The small molecule below binds the protein below.
Small molecule (SMILES): CC(=O)N[C@@H]1[C@@H](O)[C@H](O)[C@@H](CO)O[C@H]1O

Binding-site contacts:
Ligand atom C5 contacts residue ASN346 of chain 1.D at 3.4 Å.
Ligand atom O4 contacts residue ASN335 of chain 1.D at 4.0 Å.
Ligand atom C3 contacts residue ASN335 of chain 1.D at 4.0 Å.
Ligand atom O7 contacts residue GLN328 of chain 1.D at 3.3 Å (h-bond).
Ligand atom C6 contacts residue ASN346 of chain 1.D at 3.2 Å.
Ligand atom C2 contacts residue ASN335 of chain 1.D at 4.1 Å.
Ligand atom C6 contacts residue ASN335 of chain 1.D at 4.1 Å.
Ligand atom O3 contacts residue ASN335 of chain 1.D at 4.0 Å.
Ligand atom O6 contacts residue ASN346 of chain 1.D at 2.4 Å (h-bond).
Ligand atom O5 contacts residue ASN335 of chain 1.D at 4.1 Å.
Ligand atom C7 contacts residue GLN328 of chain 1.D at 4.5 Å.
Ligand atom C2 contacts residue ASN346 of chain 1.D at 3.9 Å.
Ligand atom O6 contacts residue ASN335 of chain 1.D at 3.1 Å (h-bond).
Ligand atom C4 contacts residue ASN346 of chain 1.D at 4.0 Å.
Ligand atom C5 contacts residue ASN335 of chain 1.D at 4.0 Å.
Ligand atom C1 contacts residue ASN346 of chain 1.D at 3.2 Å.
Ligand atom O5 contacts residue ASN346 of chain 1.D at 2.4 Å (h-bond).
Ligand atom C4 contacts residue ASN335 of chain 1.D at 3.3 Å.

Sequence of chain 1.D:
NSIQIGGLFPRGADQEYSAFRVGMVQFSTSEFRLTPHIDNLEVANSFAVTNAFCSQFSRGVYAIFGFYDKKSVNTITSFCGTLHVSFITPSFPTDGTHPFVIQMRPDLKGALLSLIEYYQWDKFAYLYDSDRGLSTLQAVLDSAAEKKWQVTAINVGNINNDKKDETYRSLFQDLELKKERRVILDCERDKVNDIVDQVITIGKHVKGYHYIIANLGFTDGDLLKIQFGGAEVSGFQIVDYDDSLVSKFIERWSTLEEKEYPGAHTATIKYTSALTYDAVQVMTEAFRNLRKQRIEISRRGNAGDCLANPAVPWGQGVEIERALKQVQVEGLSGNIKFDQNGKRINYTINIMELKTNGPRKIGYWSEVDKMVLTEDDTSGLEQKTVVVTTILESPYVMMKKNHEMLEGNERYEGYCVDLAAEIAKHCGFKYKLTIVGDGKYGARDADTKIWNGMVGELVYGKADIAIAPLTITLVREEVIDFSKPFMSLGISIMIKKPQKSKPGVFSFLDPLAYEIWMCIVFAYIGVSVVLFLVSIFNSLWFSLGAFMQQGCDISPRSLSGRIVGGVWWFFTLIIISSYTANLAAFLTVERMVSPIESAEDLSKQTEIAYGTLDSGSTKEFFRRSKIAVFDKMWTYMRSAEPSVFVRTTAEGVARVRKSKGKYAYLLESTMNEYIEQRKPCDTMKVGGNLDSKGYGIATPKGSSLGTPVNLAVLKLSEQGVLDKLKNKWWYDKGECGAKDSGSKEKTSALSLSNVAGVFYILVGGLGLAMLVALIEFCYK